Sequence of chain 1.A:
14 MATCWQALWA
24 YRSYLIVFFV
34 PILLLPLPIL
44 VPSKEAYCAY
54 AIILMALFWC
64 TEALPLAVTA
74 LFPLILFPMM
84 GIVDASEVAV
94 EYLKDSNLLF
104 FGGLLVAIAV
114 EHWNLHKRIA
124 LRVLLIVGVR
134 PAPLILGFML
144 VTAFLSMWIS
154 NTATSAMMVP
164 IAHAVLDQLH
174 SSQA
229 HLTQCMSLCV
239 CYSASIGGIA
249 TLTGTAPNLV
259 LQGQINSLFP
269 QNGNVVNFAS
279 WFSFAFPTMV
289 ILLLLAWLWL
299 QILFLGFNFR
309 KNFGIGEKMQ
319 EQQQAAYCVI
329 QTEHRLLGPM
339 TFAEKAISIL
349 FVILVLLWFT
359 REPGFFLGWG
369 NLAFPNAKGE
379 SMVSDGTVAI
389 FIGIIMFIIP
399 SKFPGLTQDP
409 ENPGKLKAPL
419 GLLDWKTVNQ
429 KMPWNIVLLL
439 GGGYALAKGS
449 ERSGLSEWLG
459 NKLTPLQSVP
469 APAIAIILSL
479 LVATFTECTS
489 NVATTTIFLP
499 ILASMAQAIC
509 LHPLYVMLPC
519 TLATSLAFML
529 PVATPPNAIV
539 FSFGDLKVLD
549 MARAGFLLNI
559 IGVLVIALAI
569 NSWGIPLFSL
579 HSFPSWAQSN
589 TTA

Binding-site contacts:
Ligand atom O03 contacts residue ARG551 of chain 1.A at 3.3 Å.
Ligand atom O02 contacts residue LEU301 of chain 1.A at 3.3 Å.
Ligand atom O01 contacts residue ARG551 of chain 1.A at 3.2 Å (salt-bridge).
Ligand atom C14 contacts residue ALA550 of chain 1.A at 4.3 Å (hydrophobic).
Ligand atom C05 contacts residue CYS63 of chain 1.A at 3.7 Å (hydrophobic).
Ligand atom C23 contacts residue TRP297 of chain 1.A at 3.6 Å (hydrophobic).
Ligand atom C15 contacts residue ARG551 of chain 1.A at 4.0 Å.
Ligand atom C13 contacts residue ALA550 of chain 1.A at 3.6 Å (hydrophobic).
Ligand atom C19 contacts residue LEU301 of chain 1.A at 3.9 Å (hydrophobic).
Ligand atom C17 contacts residue ARG551 of chain 1.A at 4.1 Å.
Ligand atom C25 contacts residue ARG551 of chain 1.A at 4.0 Å.
Ligand atom C24 contacts residue LEU301 of chain 1.A at 4.5 Å (hydrophobic).
Ligand atom C13 contacts residue ARG551 of chain 1.A at 4.4 Å.
Ligand atom C16 contacts residue ALA550 of chain 1.A at 3.9 Å (hydrophobic).
Ligand atom C08 contacts residue CYS63 of chain 1.A at 4.0 Å (hydrophobic).
Ligand atom N04 contacts residue ARG551 of chain 1.A at 4.5 Å.
Ligand atom C20 contacts residue ARG551 of chain 1.A at 3.7 Å.
Ligand atom C11 contacts residue LEU547 of chain 1.A at 4.5 Å (hydrophobic).
Ligand atom C12 contacts residue CYS63 of chain 1.A at 4.3 Å (hydrophobic).
Ligand atom C05 contacts residue ALA550 of chain 1.A at 4.3 Å (hydrophobic).
Ligand atom O02 contacts residue ARG551 of chain 1.A at 3.8 Å.
Ligand atom O01 contacts residue PHE554 of chain 1.A at 4.5 Å.
Ligand atom C24 contacts residue TRP297 of chain 1.A at 3.6 Å (hydrophobic).
Ligand atom C22 contacts residue TRP297 of chain 1.A at 4.2 Å (hydrophobic).
Ligand atom C21 contacts residue TRP297 of chain 1.A at 4.1 Å (hydrophobic).
Ligand atom C11 contacts residue ALA550 of chain 1.A at 4.2 Å (hydrophobic).
Ligand atom C16 contacts residue PHE554 of chain 1.A at 3.7 Å (hydrophobic).
Ligand atom C16 contacts residue ARG551 of chain 1.A at 4.0 Å.
Ligand atom C25 contacts residue LEU301 of chain 1.A at 3.8 Å (hydrophobic).
Ligand atom C06 contacts residue CYS63 of chain 1.A at 4.5 Å (hydrophobic).
Ligand atom C14 contacts residue PHE554 of chain 1.A at 3.7 Å (hydrophobic).
Ligand atom C15 contacts residue ALA550 of chain 1.A at 3.6 Å (hydrophobic).
Ligand atom C13 contacts residue PHE554 of chain 1.A at 4.0 Å (hydrophobic).
Ligand atom C22 contacts residue LEU301 of chain 1.A at 3.6 Å (hydrophobic).

This protein binds this small molecule.
Small molecule (SMILES): CCCCCc1ccc(/C=C/C(=O)Nc2ccccc2C(=O)O)cc1